This protein binds this small molecule.
Small molecule (SMILES): N[C@@H](CCc1ccc2[nH]c(=O)c(=O)[nH]c2c1)C(=O)O

Sequence of chain 1.B:
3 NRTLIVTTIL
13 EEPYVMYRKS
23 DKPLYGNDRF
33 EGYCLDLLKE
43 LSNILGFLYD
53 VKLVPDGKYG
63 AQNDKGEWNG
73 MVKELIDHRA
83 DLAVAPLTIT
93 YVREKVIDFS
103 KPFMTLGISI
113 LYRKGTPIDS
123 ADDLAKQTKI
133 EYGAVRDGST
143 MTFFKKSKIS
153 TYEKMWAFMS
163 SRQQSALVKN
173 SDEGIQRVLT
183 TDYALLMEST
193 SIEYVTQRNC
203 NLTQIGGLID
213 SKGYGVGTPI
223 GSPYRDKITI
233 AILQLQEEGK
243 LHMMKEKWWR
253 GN

Binding-site contacts:
Ligand atom C3 contacts residue TYR216 of chain 1.B at 3.5 Å (hydrophobic).
Ligand atom C12 contacts residue THR192 of chain 1.B at 3.2 Å.
Ligand atom C7 contacts residue THR90 of chain 1.B at 3.5 Å.
Ligand atom C5 contacts residue TYR61 of chain 1.B at 3.8 Å (hydrophobic).
Ligand atom C12 contacts residue TYR16 of chain 1.B at 3.3 Å (hydrophobic).
Ligand atom N1 contacts residue PRO88 of chain 1.B at 2.9 Å (h-bond).
Ligand atom O1 contacts residue PRO88 of chain 1.B at 3.7 Å.
Ligand atom C2 contacts residue TYR61 of chain 1.B at 4.0 Å (hydrophobic).
Ligand atom C9 contacts residue GLU13 of chain 1.B at 3.7 Å.
Ligand atom C12 contacts residue TYR216 of chain 1.B at 3.6 Å (hydrophobic).
Ligand atom C10 contacts residue TYR216 of chain 1.B at 3.3 Å (hydrophobic).
Ligand atom C3 contacts residue TYR61 of chain 1.B at 3.7 Å (hydrophobic).
Ligand atom C12 contacts residue SER193 of chain 1.B at 3.7 Å.
Ligand atom C8 contacts residue ARG95 of chain 1.B at 3.6 Å.
Ligand atom N1 contacts residue TYR61 of chain 1.B at 3.4 Å.
Ligand atom O3 contacts residue TYR16 of chain 1.B at 3.1 Å (h-bond).
Ligand atom O1 contacts residue TYR61 of chain 1.B at 3.5 Å.
Ligand atom O2 contacts residue TYR61 of chain 1.B at 3.4 Å.
Ligand atom O3 contacts residue TYR216 of chain 1.B at 2.5 Å (h-bond).
Ligand atom C3 contacts residue PRO88 of chain 1.B at 3.8 Å (hydrophobic).
Ligand atom C6 contacts residue TYR61 of chain 1.B at 3.6 Å (hydrophobic).
Ligand atom O1 contacts residue ARG95 of chain 1.B at 2.7 Å (salt-bridge).
Ligand atom O4 contacts residue THR192 of chain 1.B at 3.4 Å (h-bond).
Ligand atom C7 contacts residue ARG95 of chain 1.B at 3.7 Å.
Ligand atom O2 contacts residue ARG95 of chain 1.B at 2.6 Å (salt-bridge).
Ligand atom C8 contacts residue TYR61 of chain 1.B at 3.5 Å (hydrophobic).
Ligand atom C7 contacts residue PRO88 of chain 1.B at 3.7 Å (hydrophobic).
Ligand atom N3 contacts residue SER193 of chain 1.B at 3.4 Å (h-bond).
Ligand atom O4 contacts residue SER193 of chain 1.B at 3.8 Å.
Ligand atom O1 contacts residue THR90 of chain 1.B at 2.9 Å (h-bond).
Ligand atom O4 contacts residue TYR16 of chain 1.B at 2.8 Å (h-bond).
Ligand atom O3 contacts residue THR192 of chain 1.B at 2.7 Å (h-bond).
Ligand atom N2 contacts residue TYR61 of chain 1.B at 3.7 Å.
Ligand atom N3 contacts residue GLU13 of chain 1.B at 3.9 Å.
Ligand atom C7 contacts residue TYR61 of chain 1.B at 3.3 Å (hydrophobic).
Ligand atom O1 contacts residue LEU89 of chain 1.B at 3.7 Å.
Ligand atom C6 contacts residue PRO88 of chain 1.B at 3.7 Å (hydrophobic).
Ligand atom C11 contacts residue SER193 of chain 1.B at 3.1 Å.
Ligand atom C9 contacts residue TYR216 of chain 1.B at 4.0 Å (hydrophobic).
Ligand atom N1 contacts residue THR90 of chain 1.B at 3.5 Å (h-bond).